This protein binds this small molecule.
Small molecule (SMILES): CN(CCOc1ccc(C[C@H](Nc2ccccc2C(=O)c2ccccc2)C(=O)O)cc1)c1ccccn1

Sequence of chain 1.A:
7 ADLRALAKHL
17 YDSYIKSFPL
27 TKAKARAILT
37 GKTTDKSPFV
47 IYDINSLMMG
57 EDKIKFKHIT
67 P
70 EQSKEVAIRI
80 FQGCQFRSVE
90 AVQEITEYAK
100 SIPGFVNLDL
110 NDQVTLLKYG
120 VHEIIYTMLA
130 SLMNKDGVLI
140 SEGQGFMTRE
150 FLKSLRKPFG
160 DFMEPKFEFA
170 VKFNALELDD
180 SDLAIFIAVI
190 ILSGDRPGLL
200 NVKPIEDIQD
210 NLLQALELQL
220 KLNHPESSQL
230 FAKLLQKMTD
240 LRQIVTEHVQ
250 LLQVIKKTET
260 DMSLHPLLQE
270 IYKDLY

Binding-site contacts:
Ligand atom O2 contacts residue SER87 of chain 1.A at 2.8 Å (h-bond).
Ligand atom O3 contacts residue HIS121 of chain 1.A at 3.5 Å (h-bond).
Ligand atom O2 contacts residue HIS121 of chain 1.A at 2.5 Å (h-bond).
Ligand atom C29 contacts residue MET146 of chain 1.A at 3.8 Å (hydrophobic).
Ligand atom C23 contacts residue SER87 of chain 1.A at 3.6 Å.
Ligand atom O1 contacts residue HIS247 of chain 1.A at 3.3 Å.
Ligand atom C3 contacts residue CYS83 of chain 1.A at 3.2 Å (hydrophobic).
Ligand atom C11 contacts residue PHE80 of chain 1.A at 3.5 Å (hydrophobic).
Ligand atom C4 contacts residue CYS83 of chain 1.A at 3.5 Å (hydrophobic).
Ligand atom C27 contacts residue GLY82 of chain 1.A at 3.6 Å.
Ligand atom C7 contacts residue SER87 of chain 1.A at 3.8 Å.
Ligand atom O2 contacts residue LEU267 of chain 1.A at 3.5 Å.
Ligand atom O contacts residue CYS83 of chain 1.A at 3.4 Å (h-bond).
Ligand atom C22 contacts residue HIS247 of chain 1.A at 3.4 Å.
Ligand atom O contacts residue LEU128 of chain 1.A at 3.7 Å.
Ligand atom C17 contacts residue CYS83 of chain 1.A at 3.6 Å (hydrophobic).
Ligand atom C12 contacts residue PHE80 of chain 1.A at 3.3 Å (hydrophobic).
Ligand atom N2 contacts residue ILE139 of chain 1.A at 3.6 Å.
Ligand atom N1 contacts residue HIS247 of chain 1.A at 3.3 Å (h-bond).
Ligand atom C15 contacts residue CYS83 of chain 1.A at 3.6 Å (hydrophobic).
Ligand atom O1 contacts residue CYS83 of chain 1.A at 3.6 Å.
Ligand atom C24 contacts residue CYS83 of chain 1.A at 3.6 Å (hydrophobic).
Ligand atom O3 contacts residue LEU251 of chain 1.A at 3.5 Å.
Ligand atom C8 contacts residue HIS247 of chain 1.A at 3.7 Å.
Ligand atom O3 contacts residue TYR271 of chain 1.A at 2.4 Å (h-bond).
Ligand atom C13 contacts residue GLN84 of chain 1.A at 3.5 Å.
Ligand atom O2 contacts residue TYR271 of chain 1.A at 3.6 Å (h-bond).
Ligand atom C12 contacts residue GLN84 of chain 1.A at 3.7 Å.
Ligand atom C contacts residue MET162 of chain 1.A at 3.6 Å (hydrophobic).
Ligand atom C26 contacts residue GLY82 of chain 1.A at 3.8 Å.
Ligand atom C27 contacts residue CYS83 of chain 1.A at 3.7 Å (hydrophobic).
Ligand atom C22 contacts residue TYR271 of chain 1.A at 3.3 Å (hydrophobic).
Ligand atom C25 contacts residue ILE139 of chain 1.A at 3.8 Å (hydrophobic).
Ligand atom C22 contacts residue HIS121 of chain 1.A at 3.2 Å.
Ligand atom C19 contacts residue PHE158 of chain 1.A at 3.6 Å (hydrophobic).
Ligand atom C21 contacts residue PHE161 of chain 1.A at 3.5 Å (hydrophobic).
Ligand atom O3 contacts residue HIS247 of chain 1.A at 2.5 Å (h-bond).
Ligand atom C8 contacts residue SER87 of chain 1.A at 3.5 Å.
Ligand atom C20 contacts residue PHE161 of chain 1.A at 3.4 Å (hydrophobic).
Ligand atom C22 contacts residue SER87 of chain 1.A at 3.7 Å.